Binding-site contacts:
Ligand atom O1B contacts residue ASP311 of chain 1.D at 3.1 Å (salt-bridge).
Ligand atom O3' contacts residue ASP319 of chain 1.D at 3.4 Å (salt-bridge).
Ligand atom C3' contacts residue GLN149 of chain 1.D at 3.6 Å.
Ligand atom C5 contacts residue HIS370 of chain 1.D at 3.5 Å.
Ligand atom O5' contacts residue ARG164 of chain 1.D at 3.7 Å.
Ligand atom O2 contacts residue HIS215 of chain 1.D at 3.7 Å.
Ligand atom O3A contacts residue TYR315 of chain 1.D at 3.9 Å.
Ligand atom C4' contacts residue GLN149 of chain 1.D at 3.4 Å.
Ligand atom O3G contacts residue ARG366 of chain 1.D at 3.1 Å (salt-bridge).
Ligand atom C6 contacts residue HIS370 of chain 1.D at 4.0 Å.
Ligand atom C4 contacts residue TYR374 of chain 1.D at 3.9 Å (hydrophobic).
Ligand atom O4' contacts residue HIS215 of chain 1.D at 3.0 Å.
Ligand atom O2A contacts residue ASP207 of chain 1.D at 3.3 Å (salt-bridge).
Ligand atom O5' contacts residue FE1 of chain 1.Q at 3.9 Å.
Ligand atom O2 contacts residue LEU150 of chain 1.D at 3.9 Å.
Ligand atom N3 contacts residue TYR374 of chain 1.D at 3.6 Å.
Ligand atom N4 contacts residue GLN375 of chain 1.D at 2.8 Å (h-bond).
Ligand atom C4 contacts residue GLN375 of chain 1.D at 3.6 Å.
Ligand atom N3 contacts residue HIS215 of chain 1.D at 3.8 Å.
Ligand atom PA contacts residue ASP311 of chain 1.D at 3.9 Å.
Ligand atom O2A contacts residue ASP311 of chain 1.D at 3.5 Å (salt-bridge).
Ligand atom O1A contacts residue HIS215 of chain 1.D at 3.7 Å.
Ligand atom C5 contacts residue HIS215 of chain 1.D at 3.8 Å.
Ligand atom N3 contacts residue GLN375 of chain 1.D at 3.7 Å.
Ligand atom PA contacts residue FE1 of chain 1.Q at 3.6 Å.
Ligand atom O3' contacts residue GLN149 of chain 1.D at 2.6 Å (h-bond).
Ligand atom O2B contacts residue TYR315 of chain 1.D at 3.1 Å.
Ligand atom O2B contacts residue ASP311 of chain 1.D at 3.8 Å.
Ligand atom C3' contacts residue ASP319 of chain 1.D at 3.9 Å.
Ligand atom O2A contacts residue FE1 of chain 1.Q at 2.4 Å.
Ligand atom PB contacts residue ASP311 of chain 1.D at 3.4 Å.
Ligand atom O3A contacts residue ASP311 of chain 1.D at 2.8 Å (salt-bridge).
Ligand atom C2' contacts residue TYR374 of chain 1.D at 3.3 Å (hydrophobic).
Ligand atom C6 contacts residue HIS215 of chain 1.D at 3.3 Å.
Ligand atom C2 contacts residue HIS215 of chain 1.D at 3.4 Å.
Ligand atom O2A contacts residue ARG164 of chain 1.D at 4.0 Å.
Ligand atom N1 contacts residue HIS215 of chain 1.D at 3.4 Å.
Ligand atom C4 contacts residue HIS215 of chain 1.D at 3.9 Å.
Ligand atom C4' contacts residue ARG164 of chain 1.D at 3.7 Å.
Ligand atom C1' contacts residue HIS215 of chain 1.D at 3.6 Å.

Sequence of chain 1.D:
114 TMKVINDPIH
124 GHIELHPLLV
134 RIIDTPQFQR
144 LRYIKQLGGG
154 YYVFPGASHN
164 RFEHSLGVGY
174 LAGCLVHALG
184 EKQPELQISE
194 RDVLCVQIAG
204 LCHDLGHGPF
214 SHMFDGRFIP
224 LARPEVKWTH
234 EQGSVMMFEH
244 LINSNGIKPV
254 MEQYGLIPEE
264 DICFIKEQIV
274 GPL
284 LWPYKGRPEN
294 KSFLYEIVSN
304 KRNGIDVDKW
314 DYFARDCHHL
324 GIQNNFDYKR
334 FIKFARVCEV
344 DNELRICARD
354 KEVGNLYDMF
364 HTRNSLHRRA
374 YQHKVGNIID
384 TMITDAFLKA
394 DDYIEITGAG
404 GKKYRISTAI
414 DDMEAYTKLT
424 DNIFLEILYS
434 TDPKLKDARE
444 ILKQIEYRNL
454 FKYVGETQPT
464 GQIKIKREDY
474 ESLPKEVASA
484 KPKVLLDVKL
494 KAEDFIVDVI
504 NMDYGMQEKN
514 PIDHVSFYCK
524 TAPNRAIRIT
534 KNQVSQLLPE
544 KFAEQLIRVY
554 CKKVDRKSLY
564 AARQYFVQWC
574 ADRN

This protein binds this small molecule.
Small molecule (SMILES): Nc1ccn([C@H]2C[C@H](O)[C@@H](CO[P](=O)(O)O[P](=O)(O)OP(=O)(O)O)O2)c(=O)n1